Binding-site contacts:
Ligand atom N2 contacts residue ASN108 of chain 1.A at 2.9 Å (h-bond).
Ligand atom C6 contacts residue ALA153 of chain 1.A at 3.6 Å (hydrophobic).
Ligand atom C2 contacts residue ASN108 of chain 1.A at 2.5 Å.
Ligand atom O6 contacts residue ALA153 of chain 1.A at 2.8 Å (h-bond).
Ligand atom C4 contacts residue ASN108 of chain 1.A at 4.2 Å.
Ligand atom C1 contacts residue ARG155 of chain 1.A at 4.3 Å.
Ligand atom C3 contacts residue ASN108 of chain 1.A at 3.8 Å.
Ligand atom O5 contacts residue GLY154 of chain 1.A at 4.2 Å.
Ligand atom C8 contacts residue PRO36 of chain 1.A at 3.8 Å (hydrophobic).
Ligand atom O5 contacts residue ARG155 of chain 1.A at 3.7 Å.
Ligand atom O6 contacts residue ARG155 of chain 1.A at 4.4 Å.
Ligand atom C6 contacts residue ARG155 of chain 1.A at 3.5 Å.
Ligand atom C5 contacts residue ARG155 of chain 1.A at 3.9 Å.
Ligand atom C5 contacts residue ASN108 of chain 1.A at 3.7 Å.
Ligand atom O7 contacts residue ASN108 of chain 1.A at 4.2 Å.
Ligand atom O5 contacts residue ASN108 of chain 1.A at 2.4 Å (h-bond).
Ligand atom C7 contacts residue ASN108 of chain 1.A at 3.3 Å.
Ligand atom C8 contacts residue ASN108 of chain 1.A at 3.2 Å.
Ligand atom C1 contacts residue ASN108 of chain 1.A at 1.4 Å.
Ligand atom O6 contacts residue GLY154 of chain 1.A at 4.1 Å.

A small-molecule ligand and the protein it binds are described below.
Small molecule (SMILES): CC(=O)N[C@@H]1[C@@H](O)[C@H](O)[C@@H](CO)O[C@H]1O

Sequence of chain 1.A:
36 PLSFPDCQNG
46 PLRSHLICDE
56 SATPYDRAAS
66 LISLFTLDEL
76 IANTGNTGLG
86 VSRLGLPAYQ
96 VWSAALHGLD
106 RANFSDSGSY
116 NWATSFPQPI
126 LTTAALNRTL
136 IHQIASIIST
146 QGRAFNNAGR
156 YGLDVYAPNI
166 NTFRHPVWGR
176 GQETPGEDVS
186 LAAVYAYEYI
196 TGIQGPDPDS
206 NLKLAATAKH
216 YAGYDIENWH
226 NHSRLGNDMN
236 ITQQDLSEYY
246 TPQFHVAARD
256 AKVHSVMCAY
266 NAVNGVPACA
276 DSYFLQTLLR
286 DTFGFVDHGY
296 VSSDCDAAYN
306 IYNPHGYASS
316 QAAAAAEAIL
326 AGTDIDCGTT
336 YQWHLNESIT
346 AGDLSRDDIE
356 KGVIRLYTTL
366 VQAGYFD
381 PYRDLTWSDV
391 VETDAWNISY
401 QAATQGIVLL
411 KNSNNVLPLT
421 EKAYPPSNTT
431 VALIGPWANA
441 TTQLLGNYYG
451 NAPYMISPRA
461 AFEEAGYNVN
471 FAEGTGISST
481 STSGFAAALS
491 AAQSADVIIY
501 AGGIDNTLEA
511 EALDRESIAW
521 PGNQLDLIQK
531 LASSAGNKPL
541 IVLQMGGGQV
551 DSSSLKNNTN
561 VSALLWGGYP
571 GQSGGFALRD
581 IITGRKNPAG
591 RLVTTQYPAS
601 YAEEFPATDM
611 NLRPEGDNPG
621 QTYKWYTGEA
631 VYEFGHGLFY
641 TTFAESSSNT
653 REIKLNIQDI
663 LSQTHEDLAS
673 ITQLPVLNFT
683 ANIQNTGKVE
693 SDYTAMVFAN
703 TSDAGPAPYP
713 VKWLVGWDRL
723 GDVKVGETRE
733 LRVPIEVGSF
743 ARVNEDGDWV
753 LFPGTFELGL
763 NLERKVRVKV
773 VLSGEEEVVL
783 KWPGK